Binding-site contacts:
Ligand atom C6 contacts residue ARG106 of chain 1.L at 4.4 Å.
Ligand atom C4 contacts residue GLU110 of chain 1.L at 3.7 Å.
Ligand atom C5 contacts residue ASN107 of chain 1.L at 3.8 Å.
Ligand atom C8 contacts residue SER109 of chain 1.L at 3.4 Å.
Ligand atom C3 contacts residue ASN107 of chain 1.L at 3.9 Å.
Ligand atom N2 contacts residue SER109 of chain 1.L at 4.2 Å.
Ligand atom C8 contacts residue SER107 of chain 1.M at 4.0 Å.
Ligand atom C1 contacts residue GLU110 of chain 1.L at 4.3 Å.
Ligand atom C3 contacts residue GLU110 of chain 1.L at 4.4 Å.
Ligand atom C6 contacts residue GLU110 of chain 1.L at 3.8 Å.
Ligand atom C4 contacts residue ASN107 of chain 1.L at 4.4 Å.
Ligand atom C8 contacts residue ASN107 of chain 1.L at 4.0 Å.
Ligand atom O5 contacts residue GLU110 of chain 1.L at 4.4 Å.
Ligand atom N2 contacts residue ASN107 of chain 1.L at 3.0 Å (h-bond).
Ligand atom C7 contacts residue ASN107 of chain 1.L at 3.3 Å.
Ligand atom O7 contacts residue ASN107 of chain 1.L at 3.3 Å (h-bond).
Ligand atom C5 contacts residue GLU110 of chain 1.L at 3.6 Å.
Ligand atom C2 contacts residue ASN107 of chain 1.L at 2.5 Å.
Ligand atom C7 contacts residue SER109 of chain 1.L at 4.4 Å.
Ligand atom C1 contacts residue ASN107 of chain 1.L at 1.5 Å.
Ligand atom O3 contacts residue ASN105 of chain 1.L at 4.5 Å.
Ligand atom O5 contacts residue ASN107 of chain 1.L at 2.5 Å (h-bond).

Sequence of chain 1.L:
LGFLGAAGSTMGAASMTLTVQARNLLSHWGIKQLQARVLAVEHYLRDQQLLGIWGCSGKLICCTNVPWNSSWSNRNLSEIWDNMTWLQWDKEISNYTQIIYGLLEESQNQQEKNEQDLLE

Sequence of chain 1.M:
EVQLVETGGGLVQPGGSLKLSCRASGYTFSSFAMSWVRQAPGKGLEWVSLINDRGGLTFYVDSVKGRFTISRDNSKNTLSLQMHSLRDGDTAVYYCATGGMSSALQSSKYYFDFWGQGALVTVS

A small-molecule ligand and the protein it binds are described below.
Small molecule (SMILES): CC(=O)N[C@H]1CO[C@H](CO[C@@H]2O[C@@H](C)[C@@H](O)[C@@H](O)[C@@H]2O)[C@@H](O)[C@@H]1O